Sequence of chain 1.C:
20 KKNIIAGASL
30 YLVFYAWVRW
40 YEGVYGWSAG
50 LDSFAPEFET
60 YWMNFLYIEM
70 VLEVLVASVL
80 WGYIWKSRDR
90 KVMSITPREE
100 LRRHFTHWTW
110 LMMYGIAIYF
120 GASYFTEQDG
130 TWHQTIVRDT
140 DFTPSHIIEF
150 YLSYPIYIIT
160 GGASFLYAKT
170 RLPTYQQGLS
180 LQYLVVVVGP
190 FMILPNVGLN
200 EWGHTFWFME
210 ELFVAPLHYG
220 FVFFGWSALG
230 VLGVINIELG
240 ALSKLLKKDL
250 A

The small molecule below binds the protein below.
Small molecule (SMILES): CCCCCC(=O)OC[C@H](COP(=O)(O)OCC[N+](C)(C)C)OC(=O)CCCCC

Binding-site contacts:
Ligand atom OAY contacts residue TRP109 of chain 1.C at 4.2 Å.
Ligand atom CAE contacts residue ARG89 of chain 1.C at 4.2 Å.
Ligand atom CAT contacts residue TRP109 of chain 1.C at 4.0 Å (hydrophobic).
Ligand atom OAI contacts residue THR105 of chain 1.C at 3.7 Å.
Ligand atom CAL contacts residue TRP109 of chain 1.C at 3.9 Å (hydrophobic).
Ligand atom OAV contacts residue THR105 of chain 1.C at 4.2 Å.
Ligand atom CAN contacts residue TRP109 of chain 1.C at 4.4 Å (hydrophobic).
Ligand atom OAI contacts residue TYR166 of chain 1.C at 3.6 Å.
Ligand atom CAR contacts residue TYR82 of chain 1.C at 3.9 Å (hydrophobic).
Ligand atom CBA contacts residue TYR82 of chain 1.C at 4.2 Å (hydrophobic).
Ligand atom OAX contacts residue TYR166 of chain 1.C at 4.0 Å.
Ligand atom CAA contacts residue TYR30 of chain 1.C at 4.2 Å (hydrophobic).
Ligand atom OAF contacts residue THR108 of chain 1.C at 3.4 Å.
Ligand atom CAE contacts residue LYS85 of chain 1.C at 3.9 Å.
Ligand atom CBB contacts residue THR105 of chain 1.C at 4.0 Å.
Ligand atom OAX contacts residue THR105 of chain 1.C at 3.3 Å.
Ligand atom CAP contacts residue TYR166 of chain 1.C at 4.1 Å (hydrophobic).
Ligand atom CAT contacts residue THR105 of chain 1.C at 4.0 Å.
Ligand atom CAT contacts residue ILE24 of chain 1.C at 3.8 Å (hydrophobic).
Ligand atom CAQ contacts residue TRP109 of chain 1.C at 3.3 Å (hydrophobic).
Ligand atom CAZ contacts residue ILE24 of chain 1.C at 4.3 Å (hydrophobic).
Ligand atom CAZ contacts residue THR108 of chain 1.C at 3.9 Å.
Ligand atom CAN contacts residue ILE24 of chain 1.C at 4.0 Å (hydrophobic).
Ligand atom CAP contacts residue LYS85 of chain 1.C at 4.0 Å.
Ligand atom CBB contacts residue TRP109 of chain 1.C at 3.8 Å (hydrophobic).
Ligand atom OAI contacts residue ARG102 of chain 1.C at 3.4 Å (salt-bridge).
Ligand atom CAZ contacts residue TRP109 of chain 1.C at 3.9 Å (hydrophobic).
Ligand atom CAC contacts residue LYS85 of chain 1.C at 3.9 Å.
Ligand atom OAG contacts residue TYR82 of chain 1.C at 4.0 Å.
Ligand atom CAU contacts residue THR105 of chain 1.C at 4.2 Å.
Ligand atom OAV contacts residue TRP109 of chain 1.C at 3.1 Å (h-bond).
Ligand atom CBA contacts residue TRP109 of chain 1.C at 4.4 Å (hydrophobic).
Ligand atom OAG contacts residue TYR166 of chain 1.C at 4.2 Å.
Ligand atom CAK contacts residue LEU79 of chain 1.C at 3.8 Å (hydrophobic).
Ligand atom OAG contacts residue TRP109 of chain 1.C at 4.2 Å.
Ligand atom OAW contacts residue TYR166 of chain 1.C at 4.1 Å.
Ligand atom OAF contacts residue ILE24 of chain 1.C at 3.2 Å.
Ligand atom OAV contacts residue THR108 of chain 1.C at 4.3 Å.
Ligand atom CAL contacts residue MET112 of chain 1.C at 4.1 Å (hydrophobic).
Ligand atom PBD contacts residue THR105 of chain 1.C at 4.3 Å.